Binding-site contacts:
Ligand atom N2 contacts residue PHE170 of chain 1.B at 4.0 Å.
Ligand atom C7 contacts residue ASN169 of chain 1.B at 3.3 Å.
Ligand atom O7 contacts residue ASN169 of chain 1.B at 4.0 Å.
Ligand atom C7 contacts residue PHE170 of chain 1.B at 3.9 Å (hydrophobic).
Ligand atom O7 contacts residue PHE170 of chain 1.B at 3.7 Å.
Ligand atom C3 contacts residue ASN169 of chain 1.B at 3.9 Å.
Ligand atom O5 contacts residue GLY173 of chain 1.B at 4.3 Å.
Ligand atom C2 contacts residue PHE170 of chain 1.B at 3.8 Å (hydrophobic).
Ligand atom C2 contacts residue ASN169 of chain 1.B at 2.5 Å.
Ligand atom C5 contacts residue ASN169 of chain 1.B at 3.8 Å.
Ligand atom O7 contacts residue SER171 of chain 1.B at 3.9 Å.
Ligand atom C1 contacts residue PHE170 of chain 1.B at 4.1 Å (hydrophobic).
Ligand atom C1 contacts residue ASN169 of chain 1.B at 1.5 Å.
Ligand atom C8 contacts residue ASN169 of chain 1.B at 3.0 Å.
Ligand atom C8 contacts residue PHE179 of chain 1.B at 3.9 Å (hydrophobic).
Ligand atom C4 contacts residue ASN169 of chain 1.B at 4.3 Å.
Ligand atom N2 contacts residue ASN169 of chain 1.B at 3.0 Å (h-bond).
Ligand atom O5 contacts residue ASN169 of chain 1.B at 2.4 Å (h-bond).
Ligand atom C8 contacts residue ARG177 of chain 1.B at 4.1 Å.

Sequence of chain 1.B:
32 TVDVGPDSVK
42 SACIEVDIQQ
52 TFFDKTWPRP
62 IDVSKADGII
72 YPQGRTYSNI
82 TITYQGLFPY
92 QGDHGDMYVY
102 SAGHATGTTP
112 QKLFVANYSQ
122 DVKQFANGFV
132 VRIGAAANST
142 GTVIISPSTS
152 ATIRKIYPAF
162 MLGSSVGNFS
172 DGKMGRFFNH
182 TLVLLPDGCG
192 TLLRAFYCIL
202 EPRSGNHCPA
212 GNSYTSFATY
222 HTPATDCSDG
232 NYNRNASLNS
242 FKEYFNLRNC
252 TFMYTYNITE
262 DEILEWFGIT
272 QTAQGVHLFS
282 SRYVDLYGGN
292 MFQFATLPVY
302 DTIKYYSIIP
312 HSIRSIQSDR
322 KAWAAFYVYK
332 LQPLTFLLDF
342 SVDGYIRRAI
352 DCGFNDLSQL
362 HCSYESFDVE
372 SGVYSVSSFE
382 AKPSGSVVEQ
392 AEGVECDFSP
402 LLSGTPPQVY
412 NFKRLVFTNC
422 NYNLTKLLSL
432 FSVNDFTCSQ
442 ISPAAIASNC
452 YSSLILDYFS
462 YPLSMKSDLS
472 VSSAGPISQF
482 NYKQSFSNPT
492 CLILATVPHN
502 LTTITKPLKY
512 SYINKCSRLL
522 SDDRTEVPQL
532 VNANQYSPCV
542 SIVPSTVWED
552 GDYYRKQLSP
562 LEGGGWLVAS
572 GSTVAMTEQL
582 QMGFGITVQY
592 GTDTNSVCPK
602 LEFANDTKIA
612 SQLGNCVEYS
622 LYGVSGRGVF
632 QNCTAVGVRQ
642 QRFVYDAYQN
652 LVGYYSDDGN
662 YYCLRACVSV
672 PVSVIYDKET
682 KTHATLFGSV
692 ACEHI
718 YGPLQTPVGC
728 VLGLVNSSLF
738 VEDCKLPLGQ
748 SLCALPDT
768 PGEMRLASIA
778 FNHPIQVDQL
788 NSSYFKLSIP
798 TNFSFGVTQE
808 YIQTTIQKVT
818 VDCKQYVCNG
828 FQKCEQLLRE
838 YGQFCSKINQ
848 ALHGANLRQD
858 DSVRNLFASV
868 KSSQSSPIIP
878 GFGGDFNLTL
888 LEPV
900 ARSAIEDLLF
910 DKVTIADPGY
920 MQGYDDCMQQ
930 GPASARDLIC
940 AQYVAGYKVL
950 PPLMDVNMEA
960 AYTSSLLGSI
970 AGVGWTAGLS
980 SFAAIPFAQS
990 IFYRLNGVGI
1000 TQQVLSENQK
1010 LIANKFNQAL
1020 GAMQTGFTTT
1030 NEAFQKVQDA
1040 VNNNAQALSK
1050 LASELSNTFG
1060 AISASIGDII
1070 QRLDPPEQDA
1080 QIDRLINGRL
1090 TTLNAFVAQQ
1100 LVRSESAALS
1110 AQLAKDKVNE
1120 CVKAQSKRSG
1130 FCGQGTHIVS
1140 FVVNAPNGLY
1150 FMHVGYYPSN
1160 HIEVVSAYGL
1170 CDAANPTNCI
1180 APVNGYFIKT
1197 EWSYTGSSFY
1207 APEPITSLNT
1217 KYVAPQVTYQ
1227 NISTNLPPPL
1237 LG

The small molecule below binds the protein below.
Small molecule (SMILES): CC(=O)N[C@@H]1[C@@H](O)[C@H](O)[C@@H](CO)O[C@H]1O